Binding-site contacts:
Ligand atom C04 contacts residue ASP82 of chain 1.A at 3.6 Å.
Ligand atom C03 contacts residue ASN23 of chain 1.A at 3.2 Å.
Ligand atom O01 contacts residue HIS83 of chain 1.A at 3.0 Å (h-bond).
Ligand atom O17 contacts residue ALA212 of chain 1.A at 3.1 Å (h-bond).
Ligand atom C05 contacts residue ASP82 of chain 1.A at 3.3 Å.
Ligand atom C12 contacts residue GLY211 of chain 1.A at 3.7 Å.
Ligand atom C12 contacts residue ZN1 of chain 1.D at 2.9 Å.
Ligand atom C12 contacts residue HIS180 of chain 1.A at 3.3 Å.
Ligand atom O13 contacts residue HIS180 of chain 1.A at 3.0 Å (h-bond).
Ligand atom P08 contacts residue SER49 of chain 1.A at 3.6 Å.
Ligand atom O13 contacts residue ZN1 of chain 1.D at 2.5 Å.
Ligand atom C03 contacts residue ASP82 of chain 1.A at 3.0 Å.
Ligand atom O18 contacts residue THR256 of chain 1.A at 2.7 Å (h-bond).
Ligand atom N02 contacts residue ASN253 of chain 1.A at 3.5 Å (h-bond).
Ligand atom O11 contacts residue ARG280 of chain 1.B at 3.1 Å (salt-bridge).
Ligand atom O17 contacts residue SER213 of chain 1.A at 2.8 Å (h-bond).
Ligand atom C12 contacts residue ASN253 of chain 1.A at 3.5 Å.
Ligand atom O15 contacts residue ASN253 of chain 1.A at 3.6 Å (h-bond).
Ligand atom O17 contacts residue LYS184 of chain 1.A at 2.6 Å (salt-bridge).
Ligand atom O09 contacts residue SER49 of chain 1.A at 2.6 Å (h-bond).
Ligand atom O13 contacts residue HIS210 of chain 1.A at 3.2 Å.
Ligand atom N02 contacts residue ZN1 of chain 1.D at 2.8 Å.
Ligand atom N02 contacts residue ASP82 of chain 1.A at 3.2 Å (salt-bridge).
Ligand atom O19 contacts residue SER213 of chain 1.A at 2.6 Å (h-bond).
Ligand atom O19 contacts residue ASP255 of chain 1.A at 2.9 Å (salt-bridge).
Ligand atom P16 contacts residue SER213 of chain 1.A at 3.6 Å.
Ligand atom O13 contacts residue GLY211 of chain 1.A at 2.8 Å (h-bond).
Ligand atom O01 contacts residue HIS210 of chain 1.A at 3.2 Å (h-bond).
Ligand atom O18 contacts residue GLY181 of chain 1.A at 2.8 Å (h-bond).
Ligand atom O15 contacts residue GLY211 of chain 1.A at 3.1 Å.
Ligand atom O01 contacts residue ZN1 of chain 1.D at 1.9 Å.
Ligand atom O17 contacts residue GLY211 of chain 1.A at 2.9 Å.
Ligand atom P08 contacts residue ARG280 of chain 1.B at 3.7 Å.
Ligand atom O19 contacts residue THR256 of chain 1.A at 2.8 Å (h-bond).
Ligand atom O01 contacts residue ASP82 of chain 1.A at 2.7 Å (salt-bridge).
Ligand atom O09 contacts residue ARG280 of chain 1.B at 2.7 Å (salt-bridge).
Ligand atom O01 contacts residue HIS180 of chain 1.A at 3.5 Å (h-bond).
Ligand atom C14 contacts residue ASN253 of chain 1.A at 3.7 Å.
Ligand atom O01 contacts residue ASN253 of chain 1.A at 3.1 Å (h-bond).
Ligand atom O13 contacts residue ASN253 of chain 1.A at 3.3 Å.

Sequence of chain 1.B:
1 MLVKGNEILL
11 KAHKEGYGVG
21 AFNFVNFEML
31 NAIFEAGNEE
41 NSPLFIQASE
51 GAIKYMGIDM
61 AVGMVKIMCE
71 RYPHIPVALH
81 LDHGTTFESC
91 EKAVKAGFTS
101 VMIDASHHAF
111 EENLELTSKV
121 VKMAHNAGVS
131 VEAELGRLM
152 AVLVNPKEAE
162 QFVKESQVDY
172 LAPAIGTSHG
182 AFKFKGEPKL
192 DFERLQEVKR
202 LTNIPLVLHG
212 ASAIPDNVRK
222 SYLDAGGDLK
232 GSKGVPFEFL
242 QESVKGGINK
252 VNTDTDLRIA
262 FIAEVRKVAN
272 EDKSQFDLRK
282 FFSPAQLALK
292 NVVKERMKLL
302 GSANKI

Sequence of chain 1.A:
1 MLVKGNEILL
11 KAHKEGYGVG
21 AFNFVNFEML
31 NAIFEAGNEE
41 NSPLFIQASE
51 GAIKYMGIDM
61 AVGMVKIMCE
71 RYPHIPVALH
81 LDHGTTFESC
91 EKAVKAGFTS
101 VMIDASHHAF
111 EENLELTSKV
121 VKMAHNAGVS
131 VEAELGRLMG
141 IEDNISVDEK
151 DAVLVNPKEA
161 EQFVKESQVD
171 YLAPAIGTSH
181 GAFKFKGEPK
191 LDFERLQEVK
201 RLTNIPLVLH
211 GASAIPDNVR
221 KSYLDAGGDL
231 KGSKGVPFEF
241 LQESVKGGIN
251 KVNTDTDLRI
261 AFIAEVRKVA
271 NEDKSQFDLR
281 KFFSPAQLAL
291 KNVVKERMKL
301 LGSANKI

The small molecule below binds the protein below.
Small molecule (SMILES): O=C(COP(=O)(O)O)N(O)CCCCOP(=O)(O)O